Binding-site contacts:
Ligand atom N contacts residue GLY442 of chain 1.B at 4.0 Å.
Ligand atom OXT contacts residue SER359 of chain 1.B at 3.0 Å (h-bond).
Ligand atom C contacts residue MET395 of chain 1.B at 4.4 Å (hydrophobic).
Ligand atom O contacts residue THR476 of chain 1.B at 4.4 Å.
Ligand atom C contacts residue THR476 of chain 1.B at 3.4 Å.
Ligand atom N contacts residue ASP472 of chain 1.B at 2.5 Å (salt-bridge).
Ligand atom N contacts residue ILE439 of chain 1.B at 3.5 Å (h-bond).
Ligand atom CB contacts residue ILE439 of chain 1.B at 4.0 Å (hydrophobic).
Ligand atom CB contacts residue GLY443 of chain 1.B at 3.8 Å.
Ligand atom CA contacts residue ASN479 of chain 1.B at 4.2 Å.
Ligand atom N contacts residue THR475 of chain 1.B at 4.4 Å.
Ligand atom O contacts residue ASN479 of chain 1.B at 2.4 Å (h-bond).
Ligand atom C contacts residue ASN479 of chain 1.B at 3.2 Å.
Ligand atom CA contacts residue ILE439 of chain 1.B at 4.2 Å (hydrophobic).
Ligand atom OXT contacts residue ILE439 of chain 1.B at 4.4 Å.
Ligand atom C contacts residue ILE439 of chain 1.B at 4.4 Å (hydrophobic).
Ligand atom CA contacts residue THR476 of chain 1.B at 3.8 Å.
Ligand atom CB contacts residue ALA437 of chain 1.B at 4.1 Å (hydrophobic).
Ligand atom CA contacts residue THR475 of chain 1.B at 4.0 Å.
Ligand atom OXT contacts residue ASN479 of chain 1.B at 3.8 Å.
Ligand atom O contacts residue SER361 of chain 1.B at 3.7 Å.
Ligand atom CB contacts residue MET395 of chain 1.B at 4.5 Å (hydrophobic).
Ligand atom N contacts residue PRO440 of chain 1.B at 3.4 Å (h-bond).
Ligand atom CB contacts residue GLY442 of chain 1.B at 3.6 Å.
Ligand atom CB contacts residue ASP472 of chain 1.B at 4.3 Å.
Ligand atom C contacts residue SER361 of chain 1.B at 3.9 Å.
Ligand atom OXT contacts residue THR476 of chain 1.B at 2.5 Å (h-bond).
Ligand atom OXT contacts residue SER361 of chain 1.B at 3.2 Å (h-bond).
Ligand atom N contacts residue THR476 of chain 1.B at 3.4 Å (h-bond).
Ligand atom CA contacts residue GLY442 of chain 1.B at 4.4 Å.
Ligand atom O contacts residue MET395 of chain 1.B at 3.2 Å (h-bond).
Ligand atom N contacts residue SER359 of chain 1.B at 3.8 Å.
Ligand atom C contacts residue SER359 of chain 1.B at 4.1 Å.
Ligand atom N contacts residue ALA441 of chain 1.B at 4.5 Å.
Ligand atom CA contacts residue ASP472 of chain 1.B at 3.4 Å.

Sequence of chain 1.B:
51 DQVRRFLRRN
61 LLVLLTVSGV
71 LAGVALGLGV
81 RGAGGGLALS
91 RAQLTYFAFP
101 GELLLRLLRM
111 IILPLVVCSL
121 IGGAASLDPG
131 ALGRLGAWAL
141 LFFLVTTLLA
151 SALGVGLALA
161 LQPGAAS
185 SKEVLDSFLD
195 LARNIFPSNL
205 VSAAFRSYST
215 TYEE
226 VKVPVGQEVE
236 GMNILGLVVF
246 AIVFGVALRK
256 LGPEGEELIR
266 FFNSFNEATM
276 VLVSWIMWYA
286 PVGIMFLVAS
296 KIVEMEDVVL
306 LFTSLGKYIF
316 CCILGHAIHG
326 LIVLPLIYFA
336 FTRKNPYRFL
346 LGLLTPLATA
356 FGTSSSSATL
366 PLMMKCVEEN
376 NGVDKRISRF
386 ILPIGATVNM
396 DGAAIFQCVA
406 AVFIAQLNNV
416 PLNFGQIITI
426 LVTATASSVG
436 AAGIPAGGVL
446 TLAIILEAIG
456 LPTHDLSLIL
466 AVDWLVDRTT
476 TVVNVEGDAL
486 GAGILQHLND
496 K

A small-molecule ligand and the protein it binds are described below.
Small molecule (SMILES): C[C@H](N)C(=O)O